Sequence of chain 1.C:
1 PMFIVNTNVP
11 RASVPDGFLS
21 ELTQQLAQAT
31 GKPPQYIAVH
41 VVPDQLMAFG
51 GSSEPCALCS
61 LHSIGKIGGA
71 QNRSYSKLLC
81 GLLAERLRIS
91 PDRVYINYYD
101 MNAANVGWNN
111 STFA

This protein binds this small molecule.
Small molecule (SMILES): S=CNCc1ccccc1

Binding-site contacts:
Ligand atom C10 contacts residue ILE64 of chain 1.C at 3.5 Å (hydrophobic).
Ligand atom C05 contacts residue VAL106 of chain 1.C at 4.3 Å (hydrophobic).
Ligand atom S01 contacts residue LYS32 of chain 1.C at 4.1 Å.
Ligand atom C08 contacts residue ASN97 of chain 1.B at 3.0 Å.
Ligand atom S01 contacts residue TYR36 of chain 1.C at 4.2 Å.
Ligand atom C08 contacts residue MET2 of chain 1.C at 4.4 Å (hydrophobic).
Ligand atom C06 contacts residue TYR95 of chain 1.B at 3.8 Å (hydrophobic).
Ligand atom C06 contacts residue VAL106 of chain 1.C at 4.0 Å (hydrophobic).
Ligand atom S01 contacts residue PRO1 of chain 1.C at 2.6 Å (h-bond).
Ligand atom N03 contacts residue PRO1 of chain 1.C at 2.4 Å (h-bond).
Ligand atom C10 contacts residue HIS62 of chain 1.C at 4.1 Å.
Ligand atom C05 contacts residue TYR95 of chain 1.B at 4.5 Å (hydrophobic).
Ligand atom N03 contacts residue HIS62 of chain 1.C at 4.0 Å.
Ligand atom C10 contacts residue SER63 of chain 1.C at 3.7 Å.
Ligand atom C09 contacts residue VAL106 of chain 1.C at 3.7 Å (hydrophobic).
Ligand atom C07 contacts residue ASN97 of chain 1.B at 3.7 Å.
Ligand atom C07 contacts residue TYR95 of chain 1.B at 4.1 Å (hydrophobic).
Ligand atom C02 contacts residue TYR36 of chain 1.C at 4.3 Å (hydrophobic).
Ligand atom N03 contacts residue MET2 of chain 1.C at 3.6 Å (h-bond).
Ligand atom C09 contacts residue HIS62 of chain 1.C at 3.9 Å.
Ligand atom C09 contacts residue ASN97 of chain 1.B at 4.1 Å.
Ligand atom C09 contacts residue SER63 of chain 1.C at 3.8 Å.
Ligand atom C08 contacts residue VAL106 of chain 1.C at 3.6 Å (hydrophobic).
Ligand atom N03 contacts residue TYR36 of chain 1.C at 4.4 Å.
Ligand atom C04 contacts residue PRO1 of chain 1.C at 3.7 Å (hydrophobic).
Ligand atom C08 contacts residue HIS62 of chain 1.C at 3.8 Å.
Ligand atom C04 contacts residue TYR95 of chain 1.B at 4.0 Å (hydrophobic).
Ligand atom C06 contacts residue MET2 of chain 1.C at 4.0 Å (hydrophobic).
Ligand atom C07 contacts residue VAL106 of chain 1.C at 3.5 Å (hydrophobic).
Ligand atom C09 contacts residue MET101 of chain 1.C at 3.7 Å (hydrophobic).
Ligand atom C09 contacts residue ILE64 of chain 1.C at 3.8 Å (hydrophobic).
Ligand atom C08 contacts residue MET101 of chain 1.C at 4.0 Å (hydrophobic).
Ligand atom C04 contacts residue TYR36 of chain 1.C at 4.5 Å (hydrophobic).
Ligand atom C07 contacts residue MET2 of chain 1.C at 3.6 Å (hydrophobic).
Ligand atom C10 contacts residue VAL106 of chain 1.C at 4.3 Å (hydrophobic).
Ligand atom C07 contacts residue HIS62 of chain 1.C at 4.4 Å.
Ligand atom C02 contacts residue MET2 of chain 1.C at 4.1 Å (hydrophobic).
Ligand atom C02 contacts residue PRO1 of chain 1.C at 1.3 Å (hydrophobic).

Sequence of chain 1.B:
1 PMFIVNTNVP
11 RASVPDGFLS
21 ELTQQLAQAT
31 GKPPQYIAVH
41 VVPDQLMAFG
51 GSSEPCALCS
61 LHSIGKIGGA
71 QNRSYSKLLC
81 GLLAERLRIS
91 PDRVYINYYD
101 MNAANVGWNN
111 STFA